Binding-site contacts:
Ligand atom C14 contacts residue PHE123 of chain 1.A at 3.6 Å (hydrophobic).
Ligand atom C7 contacts residue MET83 of chain 1.A at 3.6 Å (hydrophobic).
Ligand atom C12 contacts residue PHE123 of chain 1.A at 3.8 Å (hydrophobic).
Ligand atom C4 contacts residue ASP78 of chain 1.A at 4.0 Å.
Ligand atom C12 contacts residue ASN36 of chain 1.A at 3.6 Å.
Ligand atom C17 contacts residue LEU92 of chain 1.A at 3.9 Å (hydrophobic).
Ligand atom CL3 contacts residue MET83 of chain 1.A at 3.9 Å.
Ligand atom CL1 contacts residue LEU88 of chain 1.A at 4.0 Å.
Ligand atom C16 contacts residue LEU92 of chain 1.A at 3.9 Å (hydrophobic).
Ligand atom N6 contacts residue ASP78 of chain 1.A at 3.0 Å (salt-bridge).
Ligand atom CL3 contacts residue GLY82 of chain 1.A at 3.2 Å.
Ligand atom C15 contacts residue PHE123 of chain 1.A at 3.7 Å (hydrophobic).
Ligand atom C8 contacts residue MET83 of chain 1.A at 3.7 Å (hydrophobic).
Ligand atom C17 contacts residue TYR124 of chain 1.A at 3.9 Å (hydrophobic).
Ligand atom C11 contacts residue MET83 of chain 1.A at 3.8 Å (hydrophobic).
Ligand atom C14 contacts residue MET83 of chain 1.A at 3.8 Å (hydrophobic).
Ligand atom C16 contacts residue PHE123 of chain 1.A at 3.7 Å (hydrophobic).
Ligand atom N6 contacts residue SER37 of chain 1.A at 3.8 Å.
Ligand atom N18 contacts residue PHE123 of chain 1.A at 3.7 Å.
Ligand atom CL1 contacts residue PHE123 of chain 1.A at 3.8 Å.
Ligand atom C20 contacts residue PHE123 of chain 1.A at 4.0 Å (hydrophobic).
Ligand atom C17 contacts residue PHE123 of chain 1.A at 3.7 Å (hydrophobic).
Ligand atom C9 contacts residue MET83 of chain 1.A at 4.0 Å (hydrophobic).
Ligand atom C20 contacts residue TYR124 of chain 1.A at 3.7 Å (hydrophobic).
Ligand atom C11 contacts residue LEU92 of chain 1.A at 3.7 Å (hydrophobic).
Ligand atom CL1 contacts residue TRP147 of chain 1.A at 3.7 Å.
Ligand atom CL3 contacts residue ILE81 of chain 1.A at 3.5 Å.
Ligand atom N2 contacts residue ALA40 of chain 1.A at 3.5 Å.
Ligand atom C21 contacts residue MET83 of chain 1.A at 3.6 Å (hydrophobic).
Ligand atom CL3 contacts residue ALA40 of chain 1.A at 3.7 Å.
Ligand atom C21 contacts residue PHE123 of chain 1.A at 3.6 Å (hydrophobic).
Ligand atom C20 contacts residue TRP147 of chain 1.A at 3.8 Å (hydrophobic).
Ligand atom N5 contacts residue ASN36 of chain 1.A at 3.8 Å.
Ligand atom N2 contacts residue THR169 of chain 1.A at 3.7 Å.
Ligand atom C1 contacts residue ALA40 of chain 1.A at 3.9 Å (hydrophobic).
Ligand atom N6 contacts residue THR169 of chain 1.A at 3.9 Å.
Ligand atom CL1 contacts residue VAL135 of chain 1.A at 3.9 Å.
Ligand atom C13 contacts residue PHE123 of chain 1.A at 3.5 Å (hydrophobic).
Ligand atom N6 contacts residue ASN36 of chain 1.A at 4.0 Å.
Ligand atom N10 contacts residue MET83 of chain 1.A at 4.0 Å.

Sequence of chain 1.A:
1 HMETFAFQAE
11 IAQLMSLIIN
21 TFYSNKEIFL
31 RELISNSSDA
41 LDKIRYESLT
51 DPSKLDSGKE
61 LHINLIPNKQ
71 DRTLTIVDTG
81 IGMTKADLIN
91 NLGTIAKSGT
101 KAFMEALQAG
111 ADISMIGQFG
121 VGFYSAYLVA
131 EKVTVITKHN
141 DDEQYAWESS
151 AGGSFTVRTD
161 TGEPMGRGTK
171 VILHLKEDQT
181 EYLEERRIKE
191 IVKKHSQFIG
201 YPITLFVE

This protein binds this small molecule.
Small molecule (SMILES): Cc1cnc(Cn2ccc3c(Cl)nc(N)nc32)c(C)c1Cl